Sequence of chain 2.C:
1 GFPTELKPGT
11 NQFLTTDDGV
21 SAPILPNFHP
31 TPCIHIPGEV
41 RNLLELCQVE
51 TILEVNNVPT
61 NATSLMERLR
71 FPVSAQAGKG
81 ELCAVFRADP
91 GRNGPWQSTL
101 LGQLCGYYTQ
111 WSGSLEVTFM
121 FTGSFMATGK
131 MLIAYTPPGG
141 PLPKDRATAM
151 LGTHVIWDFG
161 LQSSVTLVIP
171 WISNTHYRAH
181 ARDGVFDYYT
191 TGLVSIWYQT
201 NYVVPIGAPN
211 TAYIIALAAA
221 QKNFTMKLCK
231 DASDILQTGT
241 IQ

Binding-site contacts:
Ligand atom CAL contacts residue PHE155 of chain 2.A at 3.6 Å (hydrophobic).
Ligand atom OAD contacts residue ALA275 of chain 2.A at 3.2 Å.
Ligand atom OAX contacts residue MET195 of chain 2.A at 3.6 Å.
Ligand atom OAE contacts residue ASP112 of chain 2.A at 3.6 Å.
Ligand atom CAF contacts residue PHE137 of chain 2.A at 3.8 Å (hydrophobic).
Ligand atom NAC contacts residue ASP112 of chain 2.A at 2.5 Å (salt-bridge).
Ligand atom CAA contacts residue SER178 of chain 2.A at 3.5 Å.
Ligand atom CAS contacts residue TYR201 of chain 2.A at 3.5 Å (hydrophobic).
Ligand atom NAU contacts residue PHE155 of chain 2.A at 3.7 Å.
Ligand atom CAS contacts residue TRP203 of chain 2.A at 3.8 Å (hydrophobic).
Ligand atom CAZ contacts residue TRP203 of chain 2.A at 3.5 Å (hydrophobic).
Ligand atom CAT contacts residue ASN228 of chain 2.A at 3.5 Å.
Ligand atom CAO contacts residue ILE111 of chain 2.A at 3.8 Å (hydrophobic).
Ligand atom NBG contacts residue TRP203 of chain 2.A at 3.3 Å.
Ligand atom CBC contacts residue TRP203 of chain 2.A at 3.6 Å (hydrophobic).
Ligand atom CAY contacts residue THR114 of chain 2.A at 3.8 Å.
Ligand atom CAI contacts residue PHE135 of chain 2.A at 3.7 Å (hydrophobic).
Ligand atom CAA contacts residue PRO177 of chain 2.A at 3.5 Å (hydrophobic).
Ligand atom CAH contacts residue GLN202 of chain 2.A at 3.2 Å.
Ligand atom CAH contacts residue ASN228 of chain 2.A at 3.4 Å.
Ligand atom CAJ contacts residue PHE155 of chain 2.A at 3.7 Å (hydrophobic).
Ligand atom CAG contacts residue ASN228 of chain 2.A at 3.6 Å.
Ligand atom CAK contacts residue PHE135 of chain 2.A at 3.6 Å (hydrophobic).
Ligand atom CBB contacts residue ILE111 of chain 2.A at 3.6 Å (hydrophobic).
Ligand atom CAN contacts residue PHE155 of chain 2.A at 3.8 Å (hydrophobic).
Ligand atom CAA contacts residue VAL179 of chain 2.A at 3.2 Å (hydrophobic).
Ligand atom CAH contacts residue TRP203 of chain 2.A at 3.5 Å (hydrophobic).
Ligand atom OAX contacts residue ILE111 of chain 2.A at 3.5 Å.
Ligand atom OAD contacts residue LYS274 of chain 2.A at 3.0 Å (salt-bridge).
Ligand atom CAG contacts residue GLN202 of chain 2.A at 3.3 Å.
Ligand atom CAL contacts residue ILE111 of chain 2.A at 3.7 Å (hydrophobic).
Ligand atom OAE contacts residue ILE113 of chain 2.A at 3.3 Å (h-bond).
Ligand atom NAC contacts residue THR114 of chain 2.A at 3.3 Å (h-bond).
Ligand atom CAA contacts residue TYR153 of chain 2.A at 3.5 Å (hydrophobic).
Ligand atom CAP contacts residue ILE111 of chain 2.A at 3.8 Å (hydrophobic).
Ligand atom CAT contacts residue TRP203 of chain 2.A at 3.6 Å (hydrophobic).
Ligand atom CAY contacts residue ASP112 of chain 2.A at 3.8 Å.
Ligand atom CBC contacts residue ASN228 of chain 2.A at 3.8 Å.
Ligand atom CAN contacts residue PRO177 of chain 2.A at 3.4 Å (hydrophobic).
Ligand atom CAG contacts residue TRP203 of chain 2.A at 3.7 Å (hydrophobic).

This small molecule binds to this protein.
Small molecule (SMILES): CCO/N=C/c1ccc(OCC[C@@H](C)CCN2CCN(c3ccnc(C(N)=O)c3)C2=O)cc1

Sequence of chain 3.C:
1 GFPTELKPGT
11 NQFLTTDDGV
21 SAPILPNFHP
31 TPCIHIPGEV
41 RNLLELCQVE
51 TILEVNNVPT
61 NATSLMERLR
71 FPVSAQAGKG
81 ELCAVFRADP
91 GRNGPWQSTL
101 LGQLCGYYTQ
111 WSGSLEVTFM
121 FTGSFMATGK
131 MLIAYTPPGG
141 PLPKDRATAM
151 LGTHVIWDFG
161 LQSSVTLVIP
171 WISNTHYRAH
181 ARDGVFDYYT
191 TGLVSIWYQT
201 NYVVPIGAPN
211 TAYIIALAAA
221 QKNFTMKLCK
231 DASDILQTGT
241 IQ

Sequence of chain 2.A:
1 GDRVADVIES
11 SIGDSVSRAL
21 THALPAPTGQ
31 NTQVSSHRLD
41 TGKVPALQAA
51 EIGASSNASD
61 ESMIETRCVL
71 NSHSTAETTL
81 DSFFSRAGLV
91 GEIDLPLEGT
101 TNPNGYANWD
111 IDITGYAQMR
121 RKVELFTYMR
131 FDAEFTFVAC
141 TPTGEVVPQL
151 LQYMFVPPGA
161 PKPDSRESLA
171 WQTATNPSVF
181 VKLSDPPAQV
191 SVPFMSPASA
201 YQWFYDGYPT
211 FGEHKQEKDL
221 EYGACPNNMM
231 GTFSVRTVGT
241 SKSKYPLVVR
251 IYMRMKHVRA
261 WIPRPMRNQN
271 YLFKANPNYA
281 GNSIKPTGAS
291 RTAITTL